Binding-site contacts:
Ligand atom C1 contacts residue LYS12 of chain 1.D at 3.9 Å.
Ligand atom O1P contacts residue LYS12 of chain 1.D at 4.0 Å.
Ligand atom O1 contacts residue GLU165 of chain 1.D at 4.1 Å.
Ligand atom O1P contacts residue ASN233 of chain 1.D at 4.2 Å.
Ligand atom C2 contacts residue GLY232 of chain 1.D at 3.9 Å.
Ligand atom O1P contacts residue GLY232 of chain 1.D at 3.6 Å.
Ligand atom O1 contacts residue GLY209 of chain 1.D at 3.9 Å.
Ligand atom O2 contacts residue HIS95 of chain 1.D at 4.2 Å.
Ligand atom O2 contacts residue LEU230 of chain 1.D at 3.5 Å (h-bond).
Ligand atom O2P contacts residue SER211 of chain 1.D at 3.3 Å (h-bond).
Ligand atom O3P contacts residue ASN233 of chain 1.D at 3.2 Å (h-bond).
Ligand atom C1 contacts residue GLY209 of chain 1.D at 3.5 Å.
Ligand atom C1 contacts residue GLY232 of chain 1.D at 4.2 Å.
Ligand atom C1 contacts residue LEU230 of chain 1.D at 4.3 Å (hydrophobic).
Ligand atom O3P contacts residue GLY232 of chain 1.D at 4.1 Å.
Ligand atom C2 contacts residue SER211 of chain 1.D at 4.2 Å.
Ligand atom O4P contacts residue VAL212 of chain 1.D at 4.5 Å.
Ligand atom O2 contacts residue ASN10 of chain 1.D at 4.3 Å.
Ligand atom O2 contacts residue GLY232 of chain 1.D at 3.9 Å.
Ligand atom O4P contacts residue GLY232 of chain 1.D at 3.6 Å.
Ligand atom O2 contacts residue GLY209 of chain 1.D at 3.7 Å.
Ligand atom O4P contacts residue ALA234 of chain 1.D at 4.3 Å.
Ligand atom O1 contacts residue HIS95 of chain 1.D at 4.0 Å.
Ligand atom C2 contacts residue GLY209 of chain 1.D at 3.7 Å.
Ligand atom O4P contacts residue ASN233 of chain 1.D at 3.3 Å (h-bond).
Ligand atom O1 contacts residue PHE96 of chain 1.D at 4.0 Å.
Ligand atom C2 contacts residue GLY210 of chain 1.D at 4.0 Å.
Ligand atom O2 contacts residue VAL231 of chain 1.D at 4.3 Å.
Ligand atom O1 contacts residue LYS12 of chain 1.D at 3.3 Å (salt-bridge).
Ligand atom O2 contacts residue LYS12 of chain 1.D at 4.2 Å.
Ligand atom P contacts residue SER211 of chain 1.D at 4.5 Å.
Ligand atom P contacts residue ASN233 of chain 1.D at 3.8 Å.
Ligand atom P contacts residue GLY232 of chain 1.D at 4.1 Å.
Ligand atom O4P contacts residue SER211 of chain 1.D at 4.0 Å.

This small molecule binds to this protein.
Small molecule (SMILES): O=C(O)COP(=O)(O)O

Sequence of chain 1.D:
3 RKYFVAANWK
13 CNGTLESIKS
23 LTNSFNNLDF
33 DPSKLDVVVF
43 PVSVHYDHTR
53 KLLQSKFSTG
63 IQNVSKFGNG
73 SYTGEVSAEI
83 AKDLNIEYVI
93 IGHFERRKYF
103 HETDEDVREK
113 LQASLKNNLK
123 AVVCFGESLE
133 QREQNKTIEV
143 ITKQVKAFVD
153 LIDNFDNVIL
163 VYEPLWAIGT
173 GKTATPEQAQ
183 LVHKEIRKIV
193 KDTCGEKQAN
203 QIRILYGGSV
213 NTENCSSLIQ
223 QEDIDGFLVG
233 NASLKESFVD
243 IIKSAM